This small molecule binds to this protein.
Small molecule (SMILES): O=C(NOCCO)c1cc(COCCO)c(F)c(F)c1Nc1ccc(I)cc1F

Sequence of chain 1.A:
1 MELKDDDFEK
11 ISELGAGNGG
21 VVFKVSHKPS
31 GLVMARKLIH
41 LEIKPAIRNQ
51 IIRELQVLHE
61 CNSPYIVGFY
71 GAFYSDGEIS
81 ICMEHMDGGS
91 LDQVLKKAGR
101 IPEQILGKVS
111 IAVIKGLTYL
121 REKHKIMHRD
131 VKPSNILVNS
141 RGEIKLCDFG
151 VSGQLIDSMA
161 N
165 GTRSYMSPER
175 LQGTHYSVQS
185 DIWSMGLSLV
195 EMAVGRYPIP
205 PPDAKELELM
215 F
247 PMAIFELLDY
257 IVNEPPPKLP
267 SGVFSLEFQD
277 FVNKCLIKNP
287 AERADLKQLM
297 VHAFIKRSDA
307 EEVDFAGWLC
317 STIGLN

Binding-site contacts:
Ligand atom C1 contacts residue ASP148 of chain 1.A at 3.6 Å.
Ligand atom N1 contacts residue ASP148 of chain 1.A at 3.7 Å.
Ligand atom C6 contacts residue ASP148 of chain 1.A at 3.3 Å.
Ligand atom F1 contacts residue ILE81 of chain 1.A at 3.7 Å.
Ligand atom F3 contacts residue PHE149 of chain 1.A at 3.2 Å.
Ligand atom N2 contacts residue ASP148 of chain 1.A at 3.8 Å.
Ligand atom C9 contacts residue LEU155 of chain 1.A at 3.7 Å (hydrophobic).
Ligand atom F1 contacts residue LYS37 of chain 1.A at 3.3 Å.
Ligand atom C16 contacts residue ILE156 of chain 1.A at 3.8 Å (hydrophobic).
Ligand atom O1 contacts residue ASP148 of chain 1.A at 3.6 Å (salt-bridge).
Ligand atom C10 contacts residue PHE149 of chain 1.A at 3.2 Å (hydrophobic).
Ligand atom C17 contacts residue GLY150 of chain 1.A at 3.4 Å.
Ligand atom C10 contacts residue LEU155 of chain 1.A at 3.4 Å (hydrophobic).
Ligand atom O3 contacts residue LYS37 of chain 1.A at 3.5 Å (salt-bridge).
Ligand atom O3 contacts residue GLY20 of chain 1.A at 3.7 Å.
Ligand atom O2 contacts residue LYS37 of chain 1.A at 3.3 Å (salt-bridge).
Ligand atom F3 contacts residue GLY150 of chain 1.A at 3.8 Å.
Ligand atom C11 contacts residue PHE149 of chain 1.A at 3.3 Å (hydrophobic).
Ligand atom C9 contacts residue PHE149 of chain 1.A at 3.8 Å (hydrophobic).
Ligand atom O2 contacts residue ASP148 of chain 1.A at 3.5 Å (salt-bridge).
Ligand atom C11 contacts residue LEU155 of chain 1.A at 3.7 Å (hydrophobic).
Ligand atom C15 contacts residue ATP1 of chain 1.C at 3.2 Å.
Ligand atom O1 contacts residue LYS37 of chain 1.A at 3.0 Å (salt-bridge).
Ligand atom C14 contacts residue ATP1 of chain 1.C at 3.8 Å.
Ligand atom F2 contacts residue LEU55 of chain 1.A at 3.5 Å.
Ligand atom C4 contacts residue ASP148 of chain 1.A at 3.8 Å.
Ligand atom F3 contacts residue SER152 of chain 1.A at 3.4 Å.
Ligand atom F2 contacts residue VAL151 of chain 1.A at 3.1 Å.
Ligand atom F3 contacts residue LEU155 of chain 1.A at 3.6 Å.
Ligand atom F2 contacts residue PHE149 of chain 1.A at 3.4 Å.
Ligand atom N2 contacts residue ILE81 of chain 1.A at 3.6 Å.
Ligand atom F1 contacts residue MET83 of chain 1.A at 3.6 Å.
Ligand atom F3 contacts residue VAL151 of chain 1.A at 3.3 Å.
Ligand atom C2 contacts residue ASP148 of chain 1.A at 3.5 Å.
Ligand atom C15 contacts residue LYS37 of chain 1.A at 3.6 Å.
Ligand atom C3 contacts residue ASP148 of chain 1.A at 3.5 Å.
Ligand atom C2 contacts residue PHE149 of chain 1.A at 3.8 Å (hydrophobic).
Ligand atom C5 contacts residue MET83 of chain 1.A at 3.6 Å (hydrophobic).
Ligand atom I1 contacts residue VAL67 of chain 1.A at 3.1 Å.
Ligand atom F1 contacts residue ASP148 of chain 1.A at 3.2 Å.